Sequence of chain 1.B:
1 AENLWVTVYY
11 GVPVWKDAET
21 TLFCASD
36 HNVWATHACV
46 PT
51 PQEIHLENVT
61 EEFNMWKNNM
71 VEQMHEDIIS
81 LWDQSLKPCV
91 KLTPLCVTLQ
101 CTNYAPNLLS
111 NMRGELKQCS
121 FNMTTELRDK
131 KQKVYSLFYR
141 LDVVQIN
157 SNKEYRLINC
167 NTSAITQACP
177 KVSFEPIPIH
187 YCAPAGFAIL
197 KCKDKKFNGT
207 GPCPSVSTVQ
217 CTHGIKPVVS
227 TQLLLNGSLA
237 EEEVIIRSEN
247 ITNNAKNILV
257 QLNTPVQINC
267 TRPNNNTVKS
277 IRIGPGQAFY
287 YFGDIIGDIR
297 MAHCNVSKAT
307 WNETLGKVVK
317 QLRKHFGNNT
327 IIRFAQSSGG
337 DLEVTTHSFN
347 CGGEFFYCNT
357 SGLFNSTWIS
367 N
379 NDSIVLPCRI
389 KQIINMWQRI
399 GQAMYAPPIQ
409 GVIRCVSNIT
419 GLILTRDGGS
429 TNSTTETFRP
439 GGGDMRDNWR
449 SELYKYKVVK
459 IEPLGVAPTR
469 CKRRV

Binding-site contacts:
Ligand atom O7 contacts residue ASN271 of chain 1.B at 3.5 Å (h-bond).
Ligand atom C5 contacts residue ASN271 of chain 1.B at 3.7 Å.
Ligand atom C2 contacts residue ASN271 of chain 1.B at 2.5 Å.
Ligand atom O5 contacts residue ASN271 of chain 1.B at 2.4 Å (h-bond).
Ligand atom C3 contacts residue ASN271 of chain 1.B at 3.8 Å.
Ligand atom N2 contacts residue ASN271 of chain 1.B at 2.9 Å (h-bond).
Ligand atom C4 contacts residue ASN271 of chain 1.B at 4.2 Å.
Ligand atom C8 contacts residue VAL410 of chain 1.B at 4.1 Å (hydrophobic).
Ligand atom C7 contacts residue ASN271 of chain 1.B at 3.6 Å.
Ligand atom C1 contacts residue ASN271 of chain 1.B at 1.4 Å.

The small molecule below binds the protein below.
Small molecule (SMILES): CC(=O)N[C@@H]1[C@@H](O)[C@H](O)[C@@H](CO)O[C@H]1O